Binding-site contacts:
Ligand atom O7 contacts residue THR16 of chain 1.A at 4.3 Å.
Ligand atom C8 contacts residue THR29 of chain 1.A at 3.7 Å.
Ligand atom C7 contacts residue ASN14 of chain 1.A at 3.5 Å.
Ligand atom C5 contacts residue ASN14 of chain 1.A at 3.7 Å.
Ligand atom N2 contacts residue ASN30 of chain 1.A at 4.5 Å.
Ligand atom C8 contacts residue ASN14 of chain 1.A at 3.9 Å.
Ligand atom C2 contacts residue ASN14 of chain 1.A at 2.5 Å.
Ligand atom C8 contacts residue ASN30 of chain 1.A at 3.3 Å.
Ligand atom C7 contacts residue THR16 of chain 1.A at 4.3 Å.
Ligand atom C7 contacts residue ASN30 of chain 1.A at 4.3 Å.
Ligand atom C8 contacts residue THR16 of chain 1.A at 3.4 Å.
Ligand atom O5 contacts residue ASN14 of chain 1.A at 2.4 Å (h-bond).
Ligand atom C3 contacts residue ASN14 of chain 1.A at 3.8 Å.
Ligand atom C4 contacts residue ASN14 of chain 1.A at 4.2 Å.
Ligand atom O7 contacts residue ASN14 of chain 1.A at 3.4 Å (h-bond).
Ligand atom N2 contacts residue ASN14 of chain 1.A at 3.1 Å (h-bond).
Ligand atom C1 contacts residue ASN14 of chain 1.A at 1.4 Å.

Sequence of chain 1.A:
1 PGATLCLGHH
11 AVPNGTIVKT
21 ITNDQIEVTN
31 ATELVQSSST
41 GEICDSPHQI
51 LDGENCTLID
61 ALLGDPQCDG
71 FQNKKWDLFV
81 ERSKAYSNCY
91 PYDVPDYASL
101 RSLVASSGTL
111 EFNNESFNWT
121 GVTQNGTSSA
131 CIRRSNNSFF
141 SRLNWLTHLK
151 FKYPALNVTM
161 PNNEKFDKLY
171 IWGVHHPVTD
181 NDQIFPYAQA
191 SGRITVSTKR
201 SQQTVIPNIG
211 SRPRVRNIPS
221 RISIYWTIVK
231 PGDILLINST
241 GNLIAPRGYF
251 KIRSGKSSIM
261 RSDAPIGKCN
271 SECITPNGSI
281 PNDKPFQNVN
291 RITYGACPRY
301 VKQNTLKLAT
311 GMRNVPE

The protein below binds the small molecule below.
Small molecule (SMILES): CC(=O)N[C@@H]1[C@@H](O)[C@H](O)[C@@H](CO)O[C@H]1O